A protein and the small-molecule ligand that binds it are described below.
Small molecule (SMILES): O=C(O)CCC(=O)C(=O)O

Binding-site contacts:
Ligand atom O5 contacts residue HIS189 of chain 1.B at 2.9 Å (h-bond).
Ligand atom C3 contacts residue VAL286 of chain 1.B at 3.8 Å (hydrophobic).
Ligand atom O5 contacts residue FE21 of chain 1.I at 2.4 Å.
Ligand atom C4 contacts residue PHE216 of chain 1.B at 3.9 Å (hydrophobic).
Ligand atom O3 contacts residue ARG295 of chain 1.B at 2.7 Å (salt-bridge).
Ligand atom O5 contacts residue NO1 of chain 1.M at 3.1 Å (h-bond).
Ligand atom O1 contacts residue NO1 of chain 1.M at 2.9 Å (h-bond).
Ligand atom O4 contacts residue ARG178 of chain 1.B at 2.8 Å (salt-bridge).
Ligand atom C4 contacts residue ARG178 of chain 1.B at 3.1 Å.
Ligand atom O1 contacts residue FE21 of chain 1.I at 2.0 Å.
Ligand atom C1 contacts residue PHE277 of chain 1.B at 4.0 Å (hydrophobic).
Ligand atom O1 contacts residue HIS284 of chain 1.B at 2.9 Å (h-bond).
Ligand atom C2 contacts residue NO1 of chain 1.M at 3.2 Å.
Ligand atom C4 contacts residue NO1 of chain 1.M at 3.6 Å.
Ligand atom C1 contacts residue HIS284 of chain 1.B at 3.4 Å.
Ligand atom O4 contacts residue THR297 of chain 1.B at 2.5 Å (h-bond).
Ligand atom O2 contacts residue FE21 of chain 1.I at 4.0 Å.
Ligand atom C3 contacts residue PHE216 of chain 1.B at 4.0 Å (hydrophobic).
Ligand atom C5 contacts residue THR297 of chain 1.B at 3.4 Å.
Ligand atom O3 contacts residue ILE186 of chain 1.B at 4.0 Å.
Ligand atom C3 contacts residue NO1 of chain 1.M at 4.0 Å.
Ligand atom C2 contacts residue HIS284 of chain 1.B at 3.5 Å.
Ligand atom C5 contacts residue PHE216 of chain 1.B at 3.9 Å (hydrophobic).
Ligand atom C2 contacts residue FE21 of chain 1.I at 3.0 Å.
Ligand atom O1 contacts residue PHE277 of chain 1.B at 4.0 Å.
Ligand atom O2 contacts residue PHE216 of chain 1.B at 3.2 Å.
Ligand atom O4 contacts residue PHE216 of chain 1.B at 3.8 Å.
Ligand atom C5 contacts residue ARG178 of chain 1.B at 3.4 Å.
Ligand atom O2 contacts residue PHE277 of chain 1.B at 3.5 Å.
Ligand atom O2 contacts residue SER214 of chain 1.B at 3.4 Å.
Ligand atom O3 contacts residue PHE216 of chain 1.B at 4.1 Å.
Ligand atom O1 contacts residue SER214 of chain 1.B at 2.7 Å (h-bond).
Ligand atom O3 contacts residue THR297 of chain 1.B at 3.5 Å (h-bond).
Ligand atom O3 contacts residue VAL286 of chain 1.B at 3.7 Å.
Ligand atom O5 contacts residue HIS284 of chain 1.B at 3.0 Å (h-bond).
Ligand atom C1 contacts residue FE21 of chain 1.I at 2.8 Å.
Ligand atom C1 contacts residue SER214 of chain 1.B at 3.7 Å.
Ligand atom C2 contacts residue HIS189 of chain 1.B at 4.0 Å.
Ligand atom C5 contacts residue ARG295 of chain 1.B at 3.8 Å.
Ligand atom C1 contacts residue NO1 of chain 1.M at 3.3 Å.

Sequence of chain 1.B:
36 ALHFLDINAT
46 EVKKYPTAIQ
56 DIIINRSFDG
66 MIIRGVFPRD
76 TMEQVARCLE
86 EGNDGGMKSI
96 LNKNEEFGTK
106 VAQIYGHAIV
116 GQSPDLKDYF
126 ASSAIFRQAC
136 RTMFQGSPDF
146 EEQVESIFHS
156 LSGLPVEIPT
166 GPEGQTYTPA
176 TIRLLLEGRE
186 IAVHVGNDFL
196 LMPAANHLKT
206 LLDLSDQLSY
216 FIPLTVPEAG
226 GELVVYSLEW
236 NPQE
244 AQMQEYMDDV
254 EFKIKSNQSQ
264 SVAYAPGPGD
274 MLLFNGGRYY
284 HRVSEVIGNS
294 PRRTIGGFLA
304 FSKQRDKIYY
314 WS